Sequence of chain 1.B:
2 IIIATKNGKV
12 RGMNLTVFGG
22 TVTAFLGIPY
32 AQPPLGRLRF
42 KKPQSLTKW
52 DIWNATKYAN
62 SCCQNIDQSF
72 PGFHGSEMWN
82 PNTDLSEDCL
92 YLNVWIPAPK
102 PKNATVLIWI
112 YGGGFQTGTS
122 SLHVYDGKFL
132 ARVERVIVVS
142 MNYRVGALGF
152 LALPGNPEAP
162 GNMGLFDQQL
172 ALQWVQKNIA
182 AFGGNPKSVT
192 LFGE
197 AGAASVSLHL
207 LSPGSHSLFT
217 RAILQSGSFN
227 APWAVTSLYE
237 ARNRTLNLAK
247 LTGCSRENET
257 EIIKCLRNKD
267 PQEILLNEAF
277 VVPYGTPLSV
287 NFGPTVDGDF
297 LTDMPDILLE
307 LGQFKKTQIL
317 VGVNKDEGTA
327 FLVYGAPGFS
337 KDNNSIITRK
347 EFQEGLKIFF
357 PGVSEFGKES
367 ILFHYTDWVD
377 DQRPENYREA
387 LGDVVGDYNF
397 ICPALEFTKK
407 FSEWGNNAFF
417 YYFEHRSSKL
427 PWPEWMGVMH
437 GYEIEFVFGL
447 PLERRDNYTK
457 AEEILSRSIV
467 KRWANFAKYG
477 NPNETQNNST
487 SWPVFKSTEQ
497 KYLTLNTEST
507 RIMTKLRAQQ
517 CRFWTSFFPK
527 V

Binding-site contacts:
Ligand atom O7 contacts residue ASN239 of chain 1.B at 2.9 Å (h-bond).
Ligand atom C6 contacts residue ASN243 of chain 1.B at 4.3 Å.
Ligand atom C1 contacts residue ASN243 of chain 1.B at 4.0 Å.
Ligand atom C4 contacts residue ASN239 of chain 1.B at 4.3 Å.
Ligand atom O5 contacts residue ASN243 of chain 1.B at 3.3 Å (h-bond).
Ligand atom C1 contacts residue ASN239 of chain 1.B at 1.4 Å.
Ligand atom C3 contacts residue ASN239 of chain 1.B at 3.8 Å.
Ligand atom C5 contacts residue ASN243 of chain 1.B at 4.4 Å.
Ligand atom C8 contacts residue ASN239 of chain 1.B at 4.2 Å.
Ligand atom N2 contacts residue ASN239 of chain 1.B at 2.8 Å (h-bond).
Ligand atom C7 contacts residue ASN239 of chain 1.B at 3.0 Å.
Ligand atom O5 contacts residue ASN239 of chain 1.B at 2.5 Å (h-bond).
Ligand atom C2 contacts residue ASN239 of chain 1.B at 2.5 Å.
Ligand atom C5 contacts residue ASN239 of chain 1.B at 3.7 Å.

This small molecule binds to this protein.
Small molecule (SMILES): CC(=O)N[C@@H]1[C@@H](O)[C@H](O)[C@@H](CO)O[C@H]1O